Binding-site contacts:
Ligand atom C8 contacts residue THR161 of chain 3.E at 4.0 Å.
Ligand atom O5 contacts residue TRP216 of chain 2.E at 4.2 Å.
Ligand atom C8 contacts residue SER213 of chain 2.E at 3.5 Å.
Ligand atom C3 contacts residue ASN159 of chain 3.E at 3.8 Å.
Ligand atom C2 contacts residue SER213 of chain 2.E at 3.9 Å.
Ligand atom C7 contacts residue ASN159 of chain 3.E at 3.6 Å.
Ligand atom C5 contacts residue LEU238 of chain 3.E at 4.1 Å (hydrophobic).
Ligand atom O7 contacts residue ASN159 of chain 3.E at 3.8 Å.
Ligand atom C5 contacts residue TRP216 of chain 2.E at 3.7 Å (hydrophobic).
Ligand atom C7 contacts residue SER213 of chain 2.E at 3.7 Å.
Ligand atom O5 contacts residue TRP216 of chain 2.E at 4.3 Å.
Ligand atom C8 contacts residue PRO215 of chain 2.E at 4.4 Å (hydrophobic).
Ligand atom C1 contacts residue SER213 of chain 2.E at 4.2 Å.
Ligand atom N2 contacts residue SER213 of chain 2.E at 2.9 Å (h-bond).
Ligand atom C4 contacts residue TRP216 of chain 2.E at 4.2 Å (hydrophobic).
Ligand atom N2 contacts residue ASN159 of chain 3.E at 2.9 Å (h-bond).
Ligand atom C6 contacts residue THR161 of chain 3.E at 4.2 Å.
Ligand atom C7 contacts residue TRP216 of chain 2.E at 3.8 Å (hydrophobic).
Ligand atom O6 contacts residue THR161 of chain 3.E at 4.3 Å.
Ligand atom C6 contacts residue TRP216 of chain 2.E at 3.9 Å (hydrophobic).
Ligand atom C5 contacts residue ASN159 of chain 3.E at 3.6 Å.
Ligand atom O7 contacts residue ARG214 of chain 2.E at 4.0 Å.
Ligand atom C3 contacts residue SER213 of chain 2.E at 4.0 Å.
Ligand atom C1 contacts residue ASN159 of chain 3.E at 1.4 Å.
Ligand atom C8 contacts residue ILE236 of chain 3.E at 4.4 Å (hydrophobic).
Ligand atom C4 contacts residue ASN159 of chain 3.E at 4.2 Å.
Ligand atom C2 contacts residue ASN159 of chain 3.E at 2.5 Å.
Ligand atom C3 contacts residue TRP216 of chain 2.E at 4.4 Å (hydrophobic).
Ligand atom C2 contacts residue TRP216 of chain 2.E at 4.1 Å (hydrophobic).
Ligand atom C6 contacts residue TRP216 of chain 2.E at 4.2 Å (hydrophobic).
Ligand atom O3 contacts residue TRP216 of chain 2.E at 3.8 Å.
Ligand atom O7 contacts residue PRO215 of chain 2.E at 3.4 Å.
Ligand atom C7 contacts residue PRO215 of chain 2.E at 4.3 Å (hydrophobic).
Ligand atom O5 contacts residue ASN159 of chain 3.E at 2.3 Å (h-bond).
Ligand atom N2 contacts residue TRP216 of chain 2.E at 4.5 Å.
Ligand atom O7 contacts residue TRP216 of chain 2.E at 2.7 Å (h-bond).

The protein below binds the small molecule below.
Small molecule (SMILES): CC(=O)N[C@H]1[C@H](O[C@H]2[C@H](O)[C@@H](NC(C)=O)CO[C@@H]2CO)O[C@H](CO)[C@@H](O[C@@H]2O[C@H](CO[C@H]3O[C@H](CO)[C@@H](O)[C@H](O)[C@@H]3O)[C@@H](O)[C@H](O[C@H]3O[C@H](CO)[C@@H](O)[C@H](O)[C@@H]3O)[C@@H]2O)[C@@H]1O

Sequence of chain 3.E:
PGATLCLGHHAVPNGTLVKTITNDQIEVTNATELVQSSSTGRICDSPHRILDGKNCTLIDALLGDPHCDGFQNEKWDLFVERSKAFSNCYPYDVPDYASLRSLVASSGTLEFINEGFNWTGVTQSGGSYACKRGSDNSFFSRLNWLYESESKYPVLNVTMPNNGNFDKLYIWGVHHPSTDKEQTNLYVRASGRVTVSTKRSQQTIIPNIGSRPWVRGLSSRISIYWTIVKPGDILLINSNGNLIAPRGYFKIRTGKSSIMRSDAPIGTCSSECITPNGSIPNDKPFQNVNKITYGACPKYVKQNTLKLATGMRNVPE

Sequence of chain 2.E:
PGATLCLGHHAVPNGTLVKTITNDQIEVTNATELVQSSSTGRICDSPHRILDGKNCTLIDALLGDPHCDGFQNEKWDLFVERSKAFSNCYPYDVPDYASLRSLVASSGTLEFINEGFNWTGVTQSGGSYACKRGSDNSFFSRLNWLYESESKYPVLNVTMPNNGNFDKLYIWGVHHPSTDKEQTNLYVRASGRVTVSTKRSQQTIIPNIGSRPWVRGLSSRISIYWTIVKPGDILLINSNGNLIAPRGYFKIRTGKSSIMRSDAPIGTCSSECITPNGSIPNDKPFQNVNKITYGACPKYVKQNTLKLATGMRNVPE